A small-molecule ligand and the protein it binds are described below.
Small molecule (SMILES): O=C(N[C@H]1CN2CCC1CC2)c1cc2cccc(Cl)c2s1

Sequence of chain 1.B:
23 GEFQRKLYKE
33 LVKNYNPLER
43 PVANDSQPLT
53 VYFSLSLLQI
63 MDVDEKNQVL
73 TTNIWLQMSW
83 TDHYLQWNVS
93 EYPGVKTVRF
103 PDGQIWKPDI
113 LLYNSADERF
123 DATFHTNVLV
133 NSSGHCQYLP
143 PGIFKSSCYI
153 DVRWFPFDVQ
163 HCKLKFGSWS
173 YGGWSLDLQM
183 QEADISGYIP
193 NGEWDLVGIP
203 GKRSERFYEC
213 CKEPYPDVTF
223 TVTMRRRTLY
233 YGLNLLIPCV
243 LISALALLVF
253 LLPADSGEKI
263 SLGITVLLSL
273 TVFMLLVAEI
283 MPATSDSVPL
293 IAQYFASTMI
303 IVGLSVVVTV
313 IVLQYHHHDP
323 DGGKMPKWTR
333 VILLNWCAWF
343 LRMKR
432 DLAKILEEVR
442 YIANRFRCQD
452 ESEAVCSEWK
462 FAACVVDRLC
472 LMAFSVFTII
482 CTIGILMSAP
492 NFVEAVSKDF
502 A

Binding-site contacts:
Ligand atom C11 contacts residue LEU78 of chain 1.C at 3.6 Å (hydrophobic).
Ligand atom C10 contacts residue GLN79 of chain 1.C at 3.5 Å.
Ligand atom N13 contacts residue LEU141 of chain 1.C at 3.6 Å.
Ligand atom C10 contacts residue LEU78 of chain 1.C at 3.8 Å (hydrophobic).
Ligand atom N13 contacts residue TRP77 of chain 1.C at 3.8 Å.
Ligand atom C05 contacts residue LEU141 of chain 1.C at 4.0 Å (hydrophobic).
Ligand atom C02 contacts residue LEU141 of chain 1.C at 3.9 Å (hydrophobic).
Ligand atom O01 contacts residue TYR210 of chain 1.B at 3.1 Å.
Ligand atom C09 contacts residue LEU57 of chain 1.C at 3.3 Å (hydrophobic).
Ligand atom N19 contacts residue TRP171 of chain 1.B at 3.1 Å (h-bond).
Ligand atom C11 contacts residue TRP77 of chain 1.C at 3.6 Å (hydrophobic).
Ligand atom C21 contacts residue TRP171 of chain 1.B at 3.9 Å (hydrophobic).
Ligand atom S12 contacts residue CYS212 of chain 1.B at 4.0 Å.
Ligand atom C04 contacts residue LEU141 of chain 1.C at 3.7 Å (hydrophobic).
Ligand atom C09 contacts residue GLN79 of chain 1.C at 3.6 Å.
Ligand atom C18 contacts residue TRP171 of chain 1.B at 3.7 Å (hydrophobic).
Ligand atom O01 contacts residue CYS212 of chain 1.B at 3.4 Å.
Ligand atom C16 contacts residue TRP77 of chain 1.C at 3.9 Å (hydrophobic).
Ligand atom C10 contacts residue SER58 of chain 1.C at 3.4 Å.
Ligand atom C18 contacts residue TYR115 of chain 1.B at 3.9 Å (hydrophobic).
Ligand atom O01 contacts residue GLU211 of chain 1.B at 3.9 Å.
Ligand atom CL08 contacts residue ASP186 of chain 1.C at 3.6 Å.
Ligand atom C09 contacts residue SER56 of chain 1.C at 3.3 Å.
Ligand atom C16 contacts residue TYR210 of chain 1.B at 3.9 Å (hydrophobic).
Ligand atom C21 contacts residue TRP77 of chain 1.C at 3.5 Å (hydrophobic).
Ligand atom C15 contacts residue LEU141 of chain 1.C at 3.5 Å (hydrophobic).
Ligand atom C17 contacts residue TYR210 of chain 1.B at 3.7 Å (hydrophobic).
Ligand atom C09 contacts residue SER58 of chain 1.C at 3.7 Å.
Ligand atom C02 contacts residue CYS212 of chain 1.B at 4.0 Å (hydrophobic).
Ligand atom C10 contacts residue TRP77 of chain 1.C at 3.8 Å (hydrophobic).
Ligand atom C11 contacts residue SER58 of chain 1.C at 3.7 Å.
Ligand atom C17 contacts residue TYR115 of chain 1.B at 3.8 Å (hydrophobic).
Ligand atom C18 contacts residue TYR217 of chain 1.B at 3.6 Å (hydrophobic).
Ligand atom S12 contacts residue GLU211 of chain 1.B at 3.9 Å.
Ligand atom C11 contacts residue GLN79 of chain 1.C at 3.8 Å.
Ligand atom C04 contacts residue TRP77 of chain 1.C at 3.7 Å (hydrophobic).
Ligand atom C10 contacts residue LEU57 of chain 1.C at 3.4 Å (hydrophobic).
Ligand atom CL08 contacts residue SER56 of chain 1.C at 3.8 Å.
Ligand atom C07 contacts residue SER56 of chain 1.C at 3.9 Å.
Ligand atom C20 contacts residue TRP171 of chain 1.B at 3.3 Å (hydrophobic).

Sequence of chain 1.C:
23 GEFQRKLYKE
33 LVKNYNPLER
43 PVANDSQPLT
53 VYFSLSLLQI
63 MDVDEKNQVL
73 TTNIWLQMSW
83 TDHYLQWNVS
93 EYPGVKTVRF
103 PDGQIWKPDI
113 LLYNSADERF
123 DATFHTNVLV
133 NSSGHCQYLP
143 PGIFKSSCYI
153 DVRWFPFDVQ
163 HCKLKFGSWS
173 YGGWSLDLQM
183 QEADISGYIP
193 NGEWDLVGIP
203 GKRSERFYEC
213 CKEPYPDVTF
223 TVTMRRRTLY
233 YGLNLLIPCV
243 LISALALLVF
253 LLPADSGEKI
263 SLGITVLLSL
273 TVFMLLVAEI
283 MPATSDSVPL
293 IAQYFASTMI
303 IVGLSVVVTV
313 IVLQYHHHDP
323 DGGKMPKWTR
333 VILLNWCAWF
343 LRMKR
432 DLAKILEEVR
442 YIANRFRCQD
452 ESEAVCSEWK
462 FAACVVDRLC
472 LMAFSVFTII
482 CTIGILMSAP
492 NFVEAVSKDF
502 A